A protein and the small-molecule ligand that binds it are described below.
Small molecule (SMILES): CC(C)[C@H](NC(=O)[C@@H]1CCCN1C(=O)[C@H](CC(N)=O)NC(=O)[C@H](Cc1ccccc1)NC(=O)[C@@H](N)[C@@H](C)O)C(=O)N[C@@H](Cc1ccc(O)cc1)C(=O)N1CCC[C@H]1C(=O)N[C@@H](Cc1ccc(O)cc1)C(=O)N[C@@H](CC(=O)O)C(=O)N[C@H](C=O)[C@@H](C)O

Sequence of chain 11.A:
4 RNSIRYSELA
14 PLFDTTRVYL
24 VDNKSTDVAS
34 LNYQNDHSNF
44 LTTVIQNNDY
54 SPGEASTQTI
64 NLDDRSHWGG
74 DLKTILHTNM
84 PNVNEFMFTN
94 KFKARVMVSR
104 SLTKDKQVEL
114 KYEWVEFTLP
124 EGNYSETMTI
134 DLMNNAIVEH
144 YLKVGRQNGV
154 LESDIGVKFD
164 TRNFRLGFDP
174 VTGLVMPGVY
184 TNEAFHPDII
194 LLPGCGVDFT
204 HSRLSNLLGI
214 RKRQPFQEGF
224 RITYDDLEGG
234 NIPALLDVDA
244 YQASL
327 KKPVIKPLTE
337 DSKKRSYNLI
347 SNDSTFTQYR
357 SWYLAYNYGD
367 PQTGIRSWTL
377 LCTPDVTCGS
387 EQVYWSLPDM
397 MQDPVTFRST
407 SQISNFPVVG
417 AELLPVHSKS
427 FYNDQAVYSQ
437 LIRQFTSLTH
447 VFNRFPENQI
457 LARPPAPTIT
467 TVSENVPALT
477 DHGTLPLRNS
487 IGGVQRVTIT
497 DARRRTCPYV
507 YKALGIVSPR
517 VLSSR

Sequence of chain 11.E:
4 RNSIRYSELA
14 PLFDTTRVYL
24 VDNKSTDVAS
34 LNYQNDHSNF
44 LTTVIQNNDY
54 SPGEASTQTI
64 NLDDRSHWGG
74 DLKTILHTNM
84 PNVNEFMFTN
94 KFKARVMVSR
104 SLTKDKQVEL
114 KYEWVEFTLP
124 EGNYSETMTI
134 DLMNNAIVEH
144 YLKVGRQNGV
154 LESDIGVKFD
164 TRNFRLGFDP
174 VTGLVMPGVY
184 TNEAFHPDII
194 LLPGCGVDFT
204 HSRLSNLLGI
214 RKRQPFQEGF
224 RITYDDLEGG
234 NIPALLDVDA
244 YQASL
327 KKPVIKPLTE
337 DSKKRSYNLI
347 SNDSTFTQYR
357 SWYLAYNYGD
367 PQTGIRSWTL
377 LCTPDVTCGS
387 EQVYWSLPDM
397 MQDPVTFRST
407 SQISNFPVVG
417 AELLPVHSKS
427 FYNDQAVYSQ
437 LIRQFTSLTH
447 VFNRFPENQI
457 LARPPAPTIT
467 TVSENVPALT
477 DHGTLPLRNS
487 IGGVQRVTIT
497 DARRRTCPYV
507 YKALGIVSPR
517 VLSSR

Binding-site contacts:
Ligand atom CE1 contacts residue PRO180 of chain 11.A at 3.2 Å (hydrophobic).
Ligand atom O contacts residue ARG450 of chain 11.E at 3.3 Å (salt-bridge).
Ligand atom CZ contacts residue ASP172 of chain 11.A at 3.8 Å.
Ligand atom OH contacts residue HIS446 of chain 11.E at 3.1 Å (h-bond).
Ligand atom CZ contacts residue ARG149 of chain 11.E at 3.8 Å.
Ligand atom OD1 contacts residue LYS339 of chain 11.E at 2.9 Å (salt-bridge).
Ligand atom CZ contacts residue HIS446 of chain 11.E at 3.7 Å.
Ligand atom CA contacts residue LYS339 of chain 11.E at 3.1 Å.
Ligand atom OH contacts residue LEU239 of chain 11.A at 3.7 Å.
Ligand atom ND2 contacts residue GLU155 of chain 11.E at 3.1 Å (salt-bridge).
Ligand atom O contacts residue ARG149 of chain 11.E at 2.6 Å (salt-bridge).
Ligand atom CD contacts residue ARG450 of chain 11.E at 2.9 Å.
Ligand atom CG1 contacts residue PHE451 of chain 11.E at 3.4 Å (hydrophobic).
Ligand atom CG contacts residue GLU155 of chain 11.E at 3.8 Å.
Ligand atom CG contacts residue LYS339 of chain 11.E at 3.8 Å.
Ligand atom CE2 contacts residue MET179 of chain 11.A at 3.7 Å (hydrophobic).
Ligand atom CE2 contacts residue HIS446 of chain 11.E at 3.5 Å.
Ligand atom CG contacts residue TYR244 of chain 11.A at 3.1 Å (hydrophobic).
Ligand atom CZ contacts residue THR445 of chain 11.E at 3.4 Å.
Ligand atom OH contacts residue MET179 of chain 11.A at 3.4 Å (h-bond).
Ligand atom CG1 contacts residue GLU155 of chain 11.E at 3.8 Å.
Ligand atom CG contacts residue ARG450 of chain 11.E at 3.5 Å.
Ligand atom CB contacts residue GLN245 of chain 11.A at 3.6 Å.
Ligand atom CG2 contacts residue GLU155 of chain 11.E at 3.7 Å.
Ligand atom CB contacts residue ARG450 of chain 11.E at 3.6 Å.
Ligand atom CG1 contacts residue ARG450 of chain 11.E at 3.4 Å.
Ligand atom CB contacts residue LYS339 of chain 11.E at 2.9 Å.
Ligand atom O contacts residue HIS446 of chain 11.E at 2.8 Å.
Ligand atom CG2 contacts residue LEU145 of chain 11.E at 3.8 Å (hydrophobic).
Ligand atom CE1 contacts residue ARG149 of chain 11.E at 3.6 Å.
Ligand atom C contacts residue HIS446 of chain 11.E at 3.4 Å.
Ligand atom OH contacts residue THR445 of chain 11.E at 3.2 Å.
Ligand atom CD1 contacts residue PRO180 of chain 11.A at 3.5 Å (hydrophobic).
Ligand atom OD1 contacts residue GLU155 of chain 11.E at 3.8 Å.
Ligand atom OD2 contacts residue LYS339 of chain 11.E at 3.6 Å.
Ligand atom CE1 contacts residue THR445 of chain 11.E at 3.3 Å.
Ligand atom C contacts residue ARG149 of chain 11.E at 3.8 Å.
Ligand atom CG contacts residue PRO452 of chain 11.E at 3.5 Å (hydrophobic).
Ligand atom CB contacts residue PRO452 of chain 11.E at 3.9 Å (hydrophobic).
Ligand atom CA contacts residue GLU155 of chain 11.E at 3.9 Å.